Binding-site contacts:
Ligand atom N3 contacts residue TYR110 of chain 1.B at 3.6 Å (h-bond).
Ligand atom C24 contacts residue ALA73 of chain 1.B at 3.5 Å (hydrophobic).
Ligand atom CL1 contacts residue MET86 of chain 1.B at 3.7 Å.
Ligand atom F1 contacts residue TYR110 of chain 1.B at 3.4 Å.
Ligand atom C29 contacts residue HIS109 of chain 1.B at 3.4 Å.
Ligand atom C27 contacts residue CYS26 of chain 1.B at 1.8 Å (hydrophobic).
Ligand atom C18 contacts residue GLN113 of chain 1.B at 3.7 Å.
Ligand atom C30 contacts residue HIS109 of chain 1.B at 3.6 Å.
Ligand atom C17 contacts residue ASP83 of chain 1.B at 3.7 Å.
Ligand atom C3 contacts residue ARG82 of chain 1.B at 3.4 Å.
Ligand atom C23 contacts residue GLY24 of chain 1.B at 3.2 Å.
Ligand atom C29 contacts residue TYR110 of chain 1.B at 3.4 Å (hydrophobic).
Ligand atom N1 contacts residue TYR110 of chain 1.B at 3.5 Å (h-bond).
Ligand atom C8 contacts residue TYR110 of chain 1.B at 3.4 Å (hydrophobic).
Ligand atom C4 contacts residue ARG82 of chain 1.B at 3.6 Å.
Ligand atom C12 contacts residue GLN113 of chain 1.B at 3.7 Å.
Ligand atom C2 contacts residue ARG82 of chain 1.B at 3.3 Å.
Ligand atom C13 contacts residue GLN113 of chain 1.B at 3.7 Å.
Ligand atom O2 contacts residue ARG82 of chain 1.B at 3.2 Å (salt-bridge).
Ligand atom N4 contacts residue CYS26 of chain 1.B at 3.4 Å (h-bond).
Ligand atom C26 contacts residue PRO48 of chain 1.B at 3.7 Å (hydrophobic).
Ligand atom C26 contacts residue CYS26 of chain 1.B at 2.6 Å (hydrophobic).
Ligand atom C9 contacts residue GLU76 of chain 1.B at 3.8 Å.
Ligand atom C5 contacts residue ARG82 of chain 1.B at 3.6 Å.
Ligand atom C22 contacts residue GLY74 of chain 1.B at 3.1 Å.
Ligand atom O3 contacts residue CYS26 of chain 1.B at 3.6 Å.
Ligand atom O1 contacts residue GLU76 of chain 1.B at 3.5 Å.
Ligand atom C6 contacts residue ARG82 of chain 1.B at 3.5 Å.
Ligand atom C18 contacts residue MET86 of chain 1.B at 3.6 Å (hydrophobic).
Ligand atom C1 contacts residue TYR110 of chain 1.B at 3.7 Å (hydrophobic).
Ligand atom O3 contacts residue LYS30 of chain 1.B at 2.8 Å (salt-bridge).
Ligand atom C18 contacts residue VAL117 of chain 1.B at 3.7 Å (hydrophobic).
Ligand atom C22 contacts residue CYS26 of chain 1.B at 3.4 Å (hydrophobic).
Ligand atom C6 contacts residue TYR110 of chain 1.B at 3.8 Å (hydrophobic).
Ligand atom C25 contacts residue CYS26 of chain 1.B at 3.0 Å (hydrophobic).
Ligand atom C24 contacts residue TYR110 of chain 1.B at 3.6 Å (hydrophobic).
Ligand atom C1 contacts residue ARG82 of chain 1.B at 3.5 Å.
Ligand atom C19 contacts residue GLN113 of chain 1.B at 3.7 Å.
Ligand atom O3 contacts residue GDP1 of chain 1.G at 3.7 Å.
Ligand atom N1 contacts residue GLU76 of chain 1.B at 3.7 Å.

A protein and the small-molecule ligand that binds it are described below.
Small molecule (SMILES): CCC(=O)N1CCN(c2nc(=O)n(-c3ccccc3C(C)C)c3cc(-c4c(O)cccc4F)c(Cl)cc23)CC1

Sequence of chain 1.B:
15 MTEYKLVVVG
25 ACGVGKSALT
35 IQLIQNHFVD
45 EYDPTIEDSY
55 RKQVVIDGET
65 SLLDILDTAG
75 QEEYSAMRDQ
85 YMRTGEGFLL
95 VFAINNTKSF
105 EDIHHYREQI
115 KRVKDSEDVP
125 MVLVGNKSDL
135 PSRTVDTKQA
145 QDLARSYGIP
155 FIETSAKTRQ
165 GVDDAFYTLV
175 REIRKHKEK